Sequence of chain 4.A:
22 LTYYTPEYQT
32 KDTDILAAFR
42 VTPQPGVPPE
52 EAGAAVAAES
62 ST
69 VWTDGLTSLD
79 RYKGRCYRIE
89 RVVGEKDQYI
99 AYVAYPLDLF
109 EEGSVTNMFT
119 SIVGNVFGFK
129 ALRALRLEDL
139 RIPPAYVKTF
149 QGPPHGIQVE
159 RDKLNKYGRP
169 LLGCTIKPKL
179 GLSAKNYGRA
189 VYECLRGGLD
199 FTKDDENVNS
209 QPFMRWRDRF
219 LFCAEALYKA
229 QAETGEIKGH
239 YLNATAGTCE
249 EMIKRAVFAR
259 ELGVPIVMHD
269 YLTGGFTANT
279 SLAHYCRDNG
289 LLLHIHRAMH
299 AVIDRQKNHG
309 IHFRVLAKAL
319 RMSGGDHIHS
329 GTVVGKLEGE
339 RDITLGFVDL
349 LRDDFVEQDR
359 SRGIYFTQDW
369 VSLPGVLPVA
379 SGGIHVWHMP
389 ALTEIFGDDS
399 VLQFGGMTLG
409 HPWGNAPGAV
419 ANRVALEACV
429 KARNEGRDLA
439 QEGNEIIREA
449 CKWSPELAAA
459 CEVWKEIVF

The protein below binds the small molecule below.
Small molecule (SMILES): NC(=O)C[C@H](N)C(=O)O

Binding-site contacts:
Ligand atom N contacts residue LYS463 of chain 4.A at 3.5 Å (salt-bridge).
Ligand atom N contacts residue PHE467 of chain 4.A at 1.2 Å.
Ligand atom N contacts residue VAL466 of chain 4.A at 3.7 Å.
Ligand atom N contacts residue GLU464 of chain 4.A at 3.0 Å (salt-bridge).